Sequence of chain 2.B:
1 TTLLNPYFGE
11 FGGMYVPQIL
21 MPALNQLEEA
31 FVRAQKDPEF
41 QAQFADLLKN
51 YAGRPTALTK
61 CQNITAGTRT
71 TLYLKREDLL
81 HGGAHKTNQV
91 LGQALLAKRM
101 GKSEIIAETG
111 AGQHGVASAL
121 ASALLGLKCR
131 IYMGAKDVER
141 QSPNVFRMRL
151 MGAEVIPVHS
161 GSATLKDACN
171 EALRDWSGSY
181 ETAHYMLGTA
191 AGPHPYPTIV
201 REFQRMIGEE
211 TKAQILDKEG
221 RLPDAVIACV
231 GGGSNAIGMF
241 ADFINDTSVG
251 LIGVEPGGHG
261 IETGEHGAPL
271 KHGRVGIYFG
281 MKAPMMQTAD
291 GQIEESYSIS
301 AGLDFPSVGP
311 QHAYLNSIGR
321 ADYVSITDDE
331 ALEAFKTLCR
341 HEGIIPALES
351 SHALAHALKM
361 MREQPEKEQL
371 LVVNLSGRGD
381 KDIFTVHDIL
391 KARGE

Binding-site contacts:
Ligand atom C6 contacts residue PHE212 of chain 2.A at 3.8 Å (hydrophobic).
Ligand atom C7 contacts residue ALA129 of chain 2.A at 3.8 Å (hydrophobic).
Ligand atom C16 contacts residue GLY234 of chain 2.A at 3.6 Å.
Ligand atom O21 contacts residue GLY234 of chain 2.A at 3.8 Å.
Ligand atom C4 contacts residue TYR175 of chain 2.A at 3.7 Å (hydrophobic).
Ligand atom O22 contacts residue PHE212 of chain 2.A at 3.2 Å.
Ligand atom C10 contacts residue LEU127 of chain 2.A at 3.8 Å (hydrophobic).
Ligand atom O21 contacts residue GLY184 of chain 2.A at 3.4 Å (h-bond).
Ligand atom C4 contacts residue LEU100 of chain 2.A at 3.6 Å (hydrophobic).
Ligand atom O20 contacts residue GLY213 of chain 2.A at 3.9 Å.
Ligand atom O20 contacts residue GLY234 of chain 2.A at 2.9 Å (h-bond).
Ligand atom C7 contacts residue ALA59 of chain 2.A at 3.5 Å (hydrophobic).
Ligand atom P contacts residue GLY184 of chain 2.A at 3.9 Å.
Ligand atom O12 contacts residue ILE232 of chain 2.A at 3.7 Å.
Ligand atom P contacts residue GLY213 of chain 2.A at 3.8 Å.
Ligand atom S11 contacts residue TYR175 of chain 2.A at 3.8 Å.
Ligand atom O13 contacts residue GLU49 of chain 2.A at 3.0 Å.
Ligand atom O20 contacts residue SER235 of chain 2.A at 3.3 Å (h-bond).
Ligand atom O22 contacts residue GLY184 of chain 2.A at 3.2 Å (h-bond).
Ligand atom O17 contacts residue THR183 of chain 2.A at 3.8 Å.
Ligand atom O22 contacts residue GLY213 of chain 2.A at 2.7 Å (h-bond).
Ligand atom O21 contacts residue SER235 of chain 2.A at 2.5 Å (h-bond).
Ligand atom O13 contacts residue LEU100 of chain 2.A at 3.6 Å.
Ligand atom C1 contacts residue LEU100 of chain 2.A at 3.9 Å (hydrophobic).
Ligand atom N1 contacts residue PHE22 of chain 2.A at 3.5 Å.
Ligand atom O12 contacts residue TYR175 of chain 2.A at 2.6 Å (h-bond).
Ligand atom P contacts residue SER235 of chain 2.A at 3.6 Å.
Ligand atom C1 contacts residue THR183 of chain 2.A at 3.7 Å.
Ligand atom C4 contacts residue LEU127 of chain 2.A at 3.7 Å (hydrophobic).
Ligand atom C18 contacts residue THR183 of chain 2.A at 3.4 Å.
Ligand atom C3 contacts residue LEU100 of chain 2.A at 3.5 Å (hydrophobic).
Ligand atom C9 contacts residue ILE153 of chain 2.A at 3.4 Å (hydrophobic).
Ligand atom C7 contacts residue PHE212 of chain 2.A at 3.8 Å (hydrophobic).
Ligand atom C10 contacts residue ILE153 of chain 2.A at 3.8 Å (hydrophobic).
Ligand atom C2 contacts residue THR183 of chain 2.A at 3.8 Å.
Ligand atom C2 contacts residue LEU100 of chain 2.A at 3.5 Å (hydrophobic).
Ligand atom P contacts residue GLY234 of chain 2.A at 3.8 Å.
Ligand atom O21 contacts residue THR183 of chain 2.A at 3.6 Å.
Ligand atom C5 contacts residue PHE212 of chain 2.A at 3.7 Å (hydrophobic).
Ligand atom O13 contacts residue PHE22 of chain 2.A at 3.0 Å.

This small molecule binds to this protein.
Small molecule (SMILES): O=P(O)(O)OCCNS(=O)(=O)c1ccc2ccccc2c1

Sequence of chain 2.A:
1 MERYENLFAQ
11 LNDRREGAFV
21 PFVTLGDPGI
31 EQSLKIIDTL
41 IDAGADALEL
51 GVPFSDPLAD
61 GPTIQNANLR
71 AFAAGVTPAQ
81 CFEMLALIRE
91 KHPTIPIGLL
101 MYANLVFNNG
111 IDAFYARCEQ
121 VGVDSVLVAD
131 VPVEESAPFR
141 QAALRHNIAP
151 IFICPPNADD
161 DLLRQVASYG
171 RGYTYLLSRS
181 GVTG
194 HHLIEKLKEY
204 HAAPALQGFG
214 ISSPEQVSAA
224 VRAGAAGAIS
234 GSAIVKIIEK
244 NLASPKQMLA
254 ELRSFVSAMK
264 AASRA